Binding-site contacts:
Ligand atom C2 contacts residue ASN349 of chain 1.A at 2.8 Å.
Ligand atom C5 contacts residue ASN325 of chain 1.A at 4.2 Å.
Ligand atom N2 contacts residue ASN325 of chain 1.A at 4.2 Å.
Ligand atom C8 contacts residue ASN302 of chain 1.A at 3.8 Å.
Ligand atom O7 contacts residue ASN349 of chain 1.A at 3.3 Å (h-bond).
Ligand atom C8 contacts residue ASN326 of chain 1.A at 2.9 Å.
Ligand atom C5 contacts residue ASN349 of chain 1.A at 3.4 Å.
Ligand atom O7 contacts residue ASN326 of chain 1.A at 2.7 Å (h-bond).
Ligand atom O7 contacts residue ASN325 of chain 1.A at 4.1 Å.
Ligand atom C7 contacts residue ASN325 of chain 1.A at 3.7 Å.
Ligand atom C8 contacts residue ASN327 of chain 1.A at 4.1 Å.
Ligand atom O6 contacts residue ASN349 of chain 1.A at 4.1 Å.
Ligand atom C8 contacts residue ASN325 of chain 1.A at 3.4 Å.
Ligand atom O5 contacts residue ASN349 of chain 1.A at 2.2 Å (h-bond).
Ligand atom C7 contacts residue ASN349 of chain 1.A at 3.6 Å.
Ligand atom C1 contacts residue ASN349 of chain 1.A at 1.4 Å.
Ligand atom N2 contacts residue ASN349 of chain 1.A at 3.4 Å (h-bond).
Ligand atom N2 contacts residue ASN326 of chain 1.A at 4.5 Å.
Ligand atom C4 contacts residue ASN349 of chain 1.A at 4.2 Å.
Ligand atom C1 contacts residue ASN325 of chain 1.A at 3.6 Å.
Ligand atom C6 contacts residue ASN349 of chain 1.A at 4.4 Å.
Ligand atom C3 contacts residue ASN349 of chain 1.A at 3.9 Å.
Ligand atom C7 contacts residue ASN326 of chain 1.A at 3.2 Å.
Ligand atom O5 contacts residue ASN325 of chain 1.A at 4.3 Å.

Sequence of chain 1.A:
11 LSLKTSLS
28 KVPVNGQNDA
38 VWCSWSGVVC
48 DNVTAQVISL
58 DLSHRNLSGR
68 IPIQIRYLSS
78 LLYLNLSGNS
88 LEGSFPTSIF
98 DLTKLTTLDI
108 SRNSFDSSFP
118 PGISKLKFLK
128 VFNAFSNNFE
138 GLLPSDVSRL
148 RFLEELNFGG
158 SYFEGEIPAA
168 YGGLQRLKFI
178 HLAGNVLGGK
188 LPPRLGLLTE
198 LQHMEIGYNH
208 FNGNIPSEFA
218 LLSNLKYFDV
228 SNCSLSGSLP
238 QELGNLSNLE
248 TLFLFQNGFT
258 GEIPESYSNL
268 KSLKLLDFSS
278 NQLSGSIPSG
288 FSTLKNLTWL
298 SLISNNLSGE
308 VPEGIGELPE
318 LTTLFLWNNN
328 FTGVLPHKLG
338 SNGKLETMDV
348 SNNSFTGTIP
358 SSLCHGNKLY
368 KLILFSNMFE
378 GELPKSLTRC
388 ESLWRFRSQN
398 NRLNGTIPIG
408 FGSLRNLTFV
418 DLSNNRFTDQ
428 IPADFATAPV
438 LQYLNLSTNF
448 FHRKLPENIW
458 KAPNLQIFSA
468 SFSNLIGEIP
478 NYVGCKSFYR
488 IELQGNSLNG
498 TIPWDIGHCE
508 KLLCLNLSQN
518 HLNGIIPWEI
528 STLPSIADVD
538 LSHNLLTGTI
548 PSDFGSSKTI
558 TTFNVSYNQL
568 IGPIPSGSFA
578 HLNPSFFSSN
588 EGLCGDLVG

This protein binds this small molecule.
Small molecule (SMILES): CC(=O)N[C@@H]1[C@@H](O)[C@H](O)[C@@H](CO)O[C@H]1O